This small molecule binds to this protein.
Small molecule (SMILES): CC(=O)N[C@@H]1[C@@H](O)[C@H](O)[C@@H](CO)O[C@H]1O

Sequence of chain 2.A:
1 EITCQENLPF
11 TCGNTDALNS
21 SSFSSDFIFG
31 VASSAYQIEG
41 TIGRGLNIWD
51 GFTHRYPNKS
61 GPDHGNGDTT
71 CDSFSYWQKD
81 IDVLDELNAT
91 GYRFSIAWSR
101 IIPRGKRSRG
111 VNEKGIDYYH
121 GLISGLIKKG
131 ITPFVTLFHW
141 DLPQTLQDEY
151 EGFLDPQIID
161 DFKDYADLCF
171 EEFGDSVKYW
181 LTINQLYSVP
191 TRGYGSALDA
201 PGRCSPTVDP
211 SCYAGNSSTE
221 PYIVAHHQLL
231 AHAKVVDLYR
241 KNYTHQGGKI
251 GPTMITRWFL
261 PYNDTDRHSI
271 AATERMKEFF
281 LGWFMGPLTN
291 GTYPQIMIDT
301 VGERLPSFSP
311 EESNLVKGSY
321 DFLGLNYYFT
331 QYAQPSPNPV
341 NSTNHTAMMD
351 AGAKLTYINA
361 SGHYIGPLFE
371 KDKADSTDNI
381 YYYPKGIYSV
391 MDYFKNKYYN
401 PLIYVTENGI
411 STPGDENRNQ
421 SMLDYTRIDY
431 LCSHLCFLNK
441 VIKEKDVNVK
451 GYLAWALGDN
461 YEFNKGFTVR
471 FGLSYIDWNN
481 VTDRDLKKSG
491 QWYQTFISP

Binding-site contacts:
Ligand atom C4 contacts residue ASN344 of chain 2.A at 4.3 Å.
Ligand atom O6 contacts residue ASN344 of chain 2.A at 3.9 Å.
Ligand atom C7 contacts residue ASN344 of chain 2.A at 4.1 Å.
Ligand atom C3 contacts residue ASN344 of chain 2.A at 4.0 Å.
Ligand atom C5 contacts residue ASN344 of chain 2.A at 3.4 Å.
Ligand atom C2 contacts residue ASN344 of chain 2.A at 2.9 Å.
Ligand atom O7 contacts residue SER342 of chain 2.A at 3.9 Å.
Ligand atom O5 contacts residue ASN344 of chain 2.A at 2.2 Å (h-bond).
Ligand atom N2 contacts residue ASN344 of chain 2.A at 3.5 Å (h-bond).
Ligand atom O6 contacts residue MET349 of chain 2.A at 3.8 Å.
Ligand atom C6 contacts residue ASN344 of chain 2.A at 4.3 Å.
Ligand atom C1 contacts residue ASN344 of chain 2.A at 1.5 Å.
Ligand atom O7 contacts residue ASN344 of chain 2.A at 4.4 Å.